Binding-site contacts:
Ligand atom O contacts residue PHE94 of chain 1.A at 3.6 Å.
Ligand atom C contacts residue ASP119 of chain 1.A at 3.8 Å.
Ligand atom OXT contacts residue TYR117 of chain 1.A at 3.5 Å.
Ligand atom CA contacts residue ASP146 of chain 1.A at 3.8 Å.
Ligand atom OXT contacts residue ASP119 of chain 1.A at 3.3 Å (salt-bridge).
Ligand atom CB contacts residue ASP119 of chain 1.A at 3.9 Å.
Ligand atom O contacts residue TRP101 of chain 1.A at 2.8 Å (h-bond).
Ligand atom C contacts residue TYR117 of chain 1.A at 3.8 Å (hydrophobic).
Ligand atom CA contacts residue ASP119 of chain 1.A at 3.6 Å.
Ligand atom N contacts residue TYR117 of chain 1.A at 2.9 Å (h-bond).
Ligand atom CA contacts residue TRP101 of chain 1.A at 3.5 Å (hydrophobic).
Ligand atom CA contacts residue TYR117 of chain 1.A at 3.4 Å (hydrophobic).
Ligand atom N contacts residue TYR74 of chain 1.A at 3.7 Å.
Ligand atom C contacts residue ALA120 of chain 1.A at 3.9 Å (hydrophobic).
Ligand atom N contacts residue SER128 of chain 1.A at 4.3 Å.
Ligand atom C contacts residue ARG99 of chain 1.A at 3.5 Å.
Ligand atom C contacts residue TRP101 of chain 1.A at 3.5 Å (hydrophobic).
Ligand atom CB contacts residue ASP146 of chain 1.A at 4.0 Å.
Ligand atom OXT contacts residue ARG99 of chain 1.A at 2.8 Å (salt-bridge).
Ligand atom O contacts residue ALA120 of chain 1.A at 4.3 Å.
Ligand atom OXT contacts residue ILE118 of chain 1.A at 4.2 Å.
Ligand atom CB contacts residue PHE82 of chain 1.A at 3.9 Å (hydrophobic).
Ligand atom C contacts residue PHE94 of chain 1.A at 4.3 Å (hydrophobic).
Ligand atom OXT contacts residue ALA121 of chain 1.A at 4.4 Å.
Ligand atom N contacts residue ASP146 of chain 1.A at 2.7 Å (salt-bridge).
Ligand atom N contacts residue ASP119 of chain 1.A at 2.8 Å (salt-bridge).
Ligand atom O contacts residue TYR117 of chain 1.A at 4.3 Å.
Ligand atom CA contacts residue TYR74 of chain 1.A at 3.8 Å (hydrophobic).
Ligand atom CB contacts residue TRP101 of chain 1.A at 4.2 Å (hydrophobic).
Ligand atom CB contacts residue TYR74 of chain 1.A at 3.7 Å (hydrophobic).
Ligand atom O contacts residue ARG99 of chain 1.A at 2.7 Å (salt-bridge).
Ligand atom N contacts residue ILE126 of chain 1.A at 3.4 Å.
Ligand atom CB contacts residue ILE84 of chain 1.A at 4.2 Å (hydrophobic).
Ligand atom OXT contacts residue ALA120 of chain 1.A at 2.8 Å (h-bond).

A protein and the small-molecule ligand that binds it are described below.
Small molecule (SMILES): C[C@H](N)C(=O)O

Sequence of chain 1.A:
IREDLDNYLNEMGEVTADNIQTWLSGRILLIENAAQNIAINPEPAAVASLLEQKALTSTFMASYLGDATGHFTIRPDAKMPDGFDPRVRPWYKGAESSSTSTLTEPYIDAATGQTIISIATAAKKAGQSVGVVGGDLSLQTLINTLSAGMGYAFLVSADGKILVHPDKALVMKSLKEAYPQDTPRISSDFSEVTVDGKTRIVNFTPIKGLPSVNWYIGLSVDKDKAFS